Binding-site contacts:
Ligand atom O7 contacts residue TYR28 of chain 1.A at 2.9 Å.
Ligand atom N2 contacts residue ASN61 of chain 1.A at 3.0 Å (h-bond).
Ligand atom C5 contacts residue ASN61 of chain 1.A at 3.8 Å.
Ligand atom C1 contacts residue ASN61 of chain 1.A at 1.5 Å.
Ligand atom O5 contacts residue ASN61 of chain 1.A at 2.5 Å (h-bond).
Ligand atom O7 contacts residue ASN61 of chain 1.A at 3.0 Å (h-bond).
Ligand atom C8 contacts residue ASN61 of chain 1.A at 4.5 Å.
Ligand atom C7 contacts residue ASN61 of chain 1.A at 3.2 Å.
Ligand atom C7 contacts residue TYR28 of chain 1.A at 3.7 Å (hydrophobic).
Ligand atom C3 contacts residue ASN61 of chain 1.A at 3.9 Å.
Ligand atom C8 contacts residue TYR28 of chain 1.A at 3.9 Å (hydrophobic).
Ligand atom C4 contacts residue ASN61 of chain 1.A at 4.4 Å.
Ligand atom O3 contacts residue TYR28 of chain 1.A at 4.3 Å.
Ligand atom N2 contacts residue TYR28 of chain 1.A at 4.3 Å.
Ligand atom C2 contacts residue TYR28 of chain 1.A at 4.2 Å (hydrophobic).
Ligand atom C2 contacts residue ASN61 of chain 1.A at 2.6 Å.

The small molecule below binds the protein below.
Small molecule (SMILES): CC(=O)N[C@@H]1[C@@H](O)[C@H](O)[C@@H](CO)O[C@H]1O

Sequence of chain 1.A:
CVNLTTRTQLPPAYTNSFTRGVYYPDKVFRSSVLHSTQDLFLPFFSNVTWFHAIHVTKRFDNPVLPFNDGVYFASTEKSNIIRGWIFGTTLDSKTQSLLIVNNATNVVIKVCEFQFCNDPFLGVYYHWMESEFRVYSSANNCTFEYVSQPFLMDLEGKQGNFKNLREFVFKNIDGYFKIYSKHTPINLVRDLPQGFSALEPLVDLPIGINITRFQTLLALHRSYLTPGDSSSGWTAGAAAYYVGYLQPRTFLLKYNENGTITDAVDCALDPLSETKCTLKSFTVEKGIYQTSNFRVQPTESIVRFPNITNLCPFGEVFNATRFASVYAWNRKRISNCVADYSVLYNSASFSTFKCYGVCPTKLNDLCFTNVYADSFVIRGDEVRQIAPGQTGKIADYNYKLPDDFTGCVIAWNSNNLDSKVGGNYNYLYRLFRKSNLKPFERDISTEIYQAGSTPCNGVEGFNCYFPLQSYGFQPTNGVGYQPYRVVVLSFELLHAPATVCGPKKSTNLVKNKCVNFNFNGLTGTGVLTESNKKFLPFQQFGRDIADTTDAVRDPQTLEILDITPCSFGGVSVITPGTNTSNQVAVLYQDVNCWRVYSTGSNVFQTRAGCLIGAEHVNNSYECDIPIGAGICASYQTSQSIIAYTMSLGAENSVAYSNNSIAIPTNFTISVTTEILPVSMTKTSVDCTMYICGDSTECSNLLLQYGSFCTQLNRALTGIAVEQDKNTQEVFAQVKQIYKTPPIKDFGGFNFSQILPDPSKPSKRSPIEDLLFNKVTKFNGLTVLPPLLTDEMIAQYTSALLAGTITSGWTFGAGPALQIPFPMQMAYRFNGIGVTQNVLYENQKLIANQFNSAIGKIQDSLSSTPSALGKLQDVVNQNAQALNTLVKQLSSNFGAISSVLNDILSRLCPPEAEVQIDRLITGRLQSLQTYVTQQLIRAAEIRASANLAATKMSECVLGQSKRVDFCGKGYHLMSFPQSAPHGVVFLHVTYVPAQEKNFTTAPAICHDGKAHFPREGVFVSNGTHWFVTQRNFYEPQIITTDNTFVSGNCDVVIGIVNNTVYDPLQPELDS